Sequence of chain 1.A:
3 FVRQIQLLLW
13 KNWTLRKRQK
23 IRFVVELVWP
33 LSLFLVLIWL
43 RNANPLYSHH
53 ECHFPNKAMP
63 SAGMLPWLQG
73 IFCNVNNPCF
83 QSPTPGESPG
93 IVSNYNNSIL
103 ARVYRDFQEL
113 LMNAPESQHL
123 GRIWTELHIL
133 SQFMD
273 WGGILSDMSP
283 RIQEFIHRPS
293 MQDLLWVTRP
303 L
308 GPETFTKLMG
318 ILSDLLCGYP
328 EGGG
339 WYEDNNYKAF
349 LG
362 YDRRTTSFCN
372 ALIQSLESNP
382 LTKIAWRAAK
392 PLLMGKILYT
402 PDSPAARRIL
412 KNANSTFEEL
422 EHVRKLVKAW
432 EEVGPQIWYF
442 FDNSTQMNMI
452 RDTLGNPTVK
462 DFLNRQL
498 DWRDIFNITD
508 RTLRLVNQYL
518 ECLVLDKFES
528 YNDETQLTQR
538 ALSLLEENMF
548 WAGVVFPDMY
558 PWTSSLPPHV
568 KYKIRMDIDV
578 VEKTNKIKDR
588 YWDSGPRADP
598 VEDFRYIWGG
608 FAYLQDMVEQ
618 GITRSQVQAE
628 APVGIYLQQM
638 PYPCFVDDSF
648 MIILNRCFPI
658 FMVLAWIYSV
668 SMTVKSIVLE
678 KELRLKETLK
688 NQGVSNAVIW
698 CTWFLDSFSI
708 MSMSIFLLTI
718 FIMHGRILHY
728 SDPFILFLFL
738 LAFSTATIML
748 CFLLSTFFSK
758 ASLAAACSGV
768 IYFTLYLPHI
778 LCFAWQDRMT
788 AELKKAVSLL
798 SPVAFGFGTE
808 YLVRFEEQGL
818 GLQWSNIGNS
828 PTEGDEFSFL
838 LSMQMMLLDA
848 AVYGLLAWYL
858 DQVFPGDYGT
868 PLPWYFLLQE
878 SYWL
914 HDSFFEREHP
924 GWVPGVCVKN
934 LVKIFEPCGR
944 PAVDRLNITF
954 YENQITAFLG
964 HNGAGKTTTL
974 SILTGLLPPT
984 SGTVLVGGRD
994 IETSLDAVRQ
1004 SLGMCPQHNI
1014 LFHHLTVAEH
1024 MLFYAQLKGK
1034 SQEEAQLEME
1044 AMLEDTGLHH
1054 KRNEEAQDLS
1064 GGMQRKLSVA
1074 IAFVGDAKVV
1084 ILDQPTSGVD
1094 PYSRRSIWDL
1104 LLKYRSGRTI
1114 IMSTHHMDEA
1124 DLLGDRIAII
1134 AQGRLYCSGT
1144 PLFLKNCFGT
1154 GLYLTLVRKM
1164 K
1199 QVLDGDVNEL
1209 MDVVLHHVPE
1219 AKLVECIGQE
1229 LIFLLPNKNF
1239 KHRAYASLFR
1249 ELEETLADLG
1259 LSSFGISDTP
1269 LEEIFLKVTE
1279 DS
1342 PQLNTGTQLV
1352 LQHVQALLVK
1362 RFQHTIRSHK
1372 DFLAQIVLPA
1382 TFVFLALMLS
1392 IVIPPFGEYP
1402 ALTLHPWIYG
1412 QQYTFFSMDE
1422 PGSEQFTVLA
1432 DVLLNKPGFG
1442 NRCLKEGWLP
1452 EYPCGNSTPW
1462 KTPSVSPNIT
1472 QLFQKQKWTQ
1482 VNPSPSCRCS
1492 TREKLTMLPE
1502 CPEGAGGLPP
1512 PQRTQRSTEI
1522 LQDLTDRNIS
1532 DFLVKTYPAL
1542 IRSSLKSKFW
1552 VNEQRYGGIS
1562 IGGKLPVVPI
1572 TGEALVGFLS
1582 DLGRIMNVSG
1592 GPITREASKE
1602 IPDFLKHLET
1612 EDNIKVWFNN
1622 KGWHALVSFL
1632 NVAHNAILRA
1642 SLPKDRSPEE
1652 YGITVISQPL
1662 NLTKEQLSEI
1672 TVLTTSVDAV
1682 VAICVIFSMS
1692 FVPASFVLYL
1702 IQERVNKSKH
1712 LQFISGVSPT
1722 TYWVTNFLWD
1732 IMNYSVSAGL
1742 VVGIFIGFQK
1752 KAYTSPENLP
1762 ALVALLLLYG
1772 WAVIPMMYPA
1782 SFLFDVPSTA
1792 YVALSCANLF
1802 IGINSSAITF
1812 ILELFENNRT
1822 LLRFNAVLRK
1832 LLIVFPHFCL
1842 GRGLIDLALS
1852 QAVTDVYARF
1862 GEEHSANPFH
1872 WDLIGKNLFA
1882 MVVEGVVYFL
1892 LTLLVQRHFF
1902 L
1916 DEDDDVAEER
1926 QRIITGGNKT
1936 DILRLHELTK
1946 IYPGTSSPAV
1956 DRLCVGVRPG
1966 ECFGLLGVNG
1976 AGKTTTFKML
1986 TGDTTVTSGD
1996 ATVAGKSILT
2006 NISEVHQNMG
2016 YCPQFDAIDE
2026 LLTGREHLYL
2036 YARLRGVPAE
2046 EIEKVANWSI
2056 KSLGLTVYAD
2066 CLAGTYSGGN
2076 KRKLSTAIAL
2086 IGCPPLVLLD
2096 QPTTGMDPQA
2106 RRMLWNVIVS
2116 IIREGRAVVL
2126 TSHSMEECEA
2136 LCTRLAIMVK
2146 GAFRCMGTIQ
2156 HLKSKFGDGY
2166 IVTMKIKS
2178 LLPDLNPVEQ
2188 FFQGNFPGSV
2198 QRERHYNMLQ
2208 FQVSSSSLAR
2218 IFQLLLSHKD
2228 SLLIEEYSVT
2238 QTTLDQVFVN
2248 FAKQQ

The protein below binds the small molecule below.
Small molecule (SMILES): CC(=O)N[C@@H]1[C@@H](O)[C@H](O)[C@@H](CO)O[C@H]1O

Binding-site contacts:
Ligand atom O7 contacts residue ARG107 of chain 1.A at 2.9 Å (salt-bridge).
Ligand atom O5 contacts residue ARG107 of chain 1.A at 4.2 Å.
Ligand atom C2 contacts residue ASN98 of chain 1.A at 2.5 Å.
Ligand atom C4 contacts residue ASN98 of chain 1.A at 4.2 Å.
Ligand atom C2 contacts residue ARG107 of chain 1.A at 3.1 Å.
Ligand atom N2 contacts residue ASN98 of chain 1.A at 2.9 Å (h-bond).
Ligand atom C7 contacts residue ASN98 of chain 1.A at 3.2 Å.
Ligand atom C4 contacts residue ARG107 of chain 1.A at 3.9 Å.
Ligand atom N2 contacts residue ARG107 of chain 1.A at 3.8 Å.
Ligand atom C3 contacts residue ARG107 of chain 1.A at 3.7 Å.
Ligand atom C5 contacts residue ASN98 of chain 1.A at 3.7 Å.
Ligand atom C8 contacts residue ASN98 of chain 1.A at 3.6 Å.
Ligand atom O5 contacts residue ASN98 of chain 1.A at 2.4 Å (h-bond).
Ligand atom O3 contacts residue ARG107 of chain 1.A at 3.5 Å (salt-bridge).
Ligand atom C3 contacts residue ASN98 of chain 1.A at 3.8 Å.
Ligand atom C7 contacts residue ARG107 of chain 1.A at 3.7 Å.
Ligand atom C1 contacts residue ASN98 of chain 1.A at 1.4 Å.
Ligand atom C1 contacts residue ARG107 of chain 1.A at 4.0 Å.
Ligand atom O7 contacts residue ASN98 of chain 1.A at 3.6 Å.